A small-molecule ligand and the protein it binds are described below.
Small molecule (SMILES): C[n+]1cn([C@@H]2O[C@H](CO)[C@@H](O)[C@H]2O)c2nc(N)nc([S-])c21

Sequence of chain 1.A:
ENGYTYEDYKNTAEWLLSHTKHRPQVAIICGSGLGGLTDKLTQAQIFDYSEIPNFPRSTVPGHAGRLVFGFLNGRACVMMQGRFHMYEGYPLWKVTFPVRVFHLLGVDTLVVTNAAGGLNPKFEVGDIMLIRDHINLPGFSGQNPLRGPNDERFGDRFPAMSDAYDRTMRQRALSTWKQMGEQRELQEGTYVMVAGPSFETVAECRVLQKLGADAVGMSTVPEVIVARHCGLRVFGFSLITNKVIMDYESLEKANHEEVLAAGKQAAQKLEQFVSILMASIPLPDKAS

Binding-site contacts:
Ligand atom N2 contacts residue GLU201 of chain 1.A at 2.7 Å (salt-bridge).
Ligand atom C1 contacts residue ALA117 of chain 1.A at 3.3 Å (hydrophobic).
Ligand atom C4' contacts residue SO41 of chain 1.D at 3.2 Å.
Ligand atom O5' contacts residue HIS257 of chain 1.A at 3.7 Å.
Ligand atom S6 contacts residue VAL245 of chain 1.A at 3.5 Å.
Ligand atom O4' contacts residue ALA116 of chain 1.A at 3.7 Å.
Ligand atom O3' contacts residue HIS86 of chain 1.A at 3.3 Å (h-bond).
Ligand atom O2' contacts residue SO41 of chain 1.D at 3.1 Å (h-bond).
Ligand atom N7 contacts residue THR242 of chain 1.A at 3.7 Å.
Ligand atom C1 contacts residue GLY118 of chain 1.A at 3.3 Å.
Ligand atom O5' contacts residue PHE200 of chain 1.A at 3.5 Å.
Ligand atom C3' contacts residue SO41 of chain 1.D at 3.4 Å.
Ligand atom C6 contacts residue GLY118 of chain 1.A at 3.7 Å.
Ligand atom C5' contacts residue HIS257 of chain 1.A at 3.1 Å.
Ligand atom O4' contacts residue SO41 of chain 1.D at 3.3 Å (h-bond).
Ligand atom N3 contacts residue MET219 of chain 1.A at 3.7 Å.
Ligand atom N3 contacts residue VAL217 of chain 1.A at 3.5 Å (h-bond).
Ligand atom C2 contacts residue VAL217 of chain 1.A at 3.2 Å (hydrophobic).
Ligand atom C2 contacts residue MET219 of chain 1.A at 3.6 Å (hydrophobic).
Ligand atom S6 contacts residue ASN243 of chain 1.A at 3.0 Å (h-bond).
Ligand atom N1 contacts residue VAL217 of chain 1.A at 3.4 Å.
Ligand atom O3' contacts residue SO41 of chain 1.D at 2.8 Å (h-bond).
Ligand atom N2 contacts residue MET219 of chain 1.A at 3.4 Å.
Ligand atom S6 contacts residue GLY118 of chain 1.A at 3.7 Å.
Ligand atom C2 contacts residue GLY218 of chain 1.A at 3.6 Å.
Ligand atom N2 contacts residue VAL217 of chain 1.A at 3.0 Å.
Ligand atom C1 contacts residue THR242 of chain 1.A at 2.8 Å.
Ligand atom C6 contacts residue GLU201 of chain 1.A at 3.7 Å.
Ligand atom C1 contacts residue ASN243 of chain 1.A at 2.6 Å.
Ligand atom N2 contacts residue GLY218 of chain 1.A at 3.3 Å.
Ligand atom C4' contacts residue SER33 of chain 1.A at 3.7 Å.
Ligand atom N9 contacts residue ALA116 of chain 1.A at 3.4 Å (h-bond).
Ligand atom C2 contacts residue GLU201 of chain 1.A at 3.5 Å.
Ligand atom C8 contacts residue THR242 of chain 1.A at 3.4 Å.
Ligand atom C1' contacts residue ALA116 of chain 1.A at 3.1 Å (hydrophobic).
Ligand atom N7 contacts residue ASN243 of chain 1.A at 3.4 Å (h-bond).
Ligand atom N1 contacts residue GLU201 of chain 1.A at 2.9 Å (salt-bridge).
Ligand atom O3' contacts residue TYR88 of chain 1.A at 2.8 Å (h-bond).
Ligand atom N3 contacts residue GLY218 of chain 1.A at 3.4 Å.
Ligand atom O2' contacts residue MET219 of chain 1.A at 3.0 Å (h-bond).